Sequence of chain 1.B:
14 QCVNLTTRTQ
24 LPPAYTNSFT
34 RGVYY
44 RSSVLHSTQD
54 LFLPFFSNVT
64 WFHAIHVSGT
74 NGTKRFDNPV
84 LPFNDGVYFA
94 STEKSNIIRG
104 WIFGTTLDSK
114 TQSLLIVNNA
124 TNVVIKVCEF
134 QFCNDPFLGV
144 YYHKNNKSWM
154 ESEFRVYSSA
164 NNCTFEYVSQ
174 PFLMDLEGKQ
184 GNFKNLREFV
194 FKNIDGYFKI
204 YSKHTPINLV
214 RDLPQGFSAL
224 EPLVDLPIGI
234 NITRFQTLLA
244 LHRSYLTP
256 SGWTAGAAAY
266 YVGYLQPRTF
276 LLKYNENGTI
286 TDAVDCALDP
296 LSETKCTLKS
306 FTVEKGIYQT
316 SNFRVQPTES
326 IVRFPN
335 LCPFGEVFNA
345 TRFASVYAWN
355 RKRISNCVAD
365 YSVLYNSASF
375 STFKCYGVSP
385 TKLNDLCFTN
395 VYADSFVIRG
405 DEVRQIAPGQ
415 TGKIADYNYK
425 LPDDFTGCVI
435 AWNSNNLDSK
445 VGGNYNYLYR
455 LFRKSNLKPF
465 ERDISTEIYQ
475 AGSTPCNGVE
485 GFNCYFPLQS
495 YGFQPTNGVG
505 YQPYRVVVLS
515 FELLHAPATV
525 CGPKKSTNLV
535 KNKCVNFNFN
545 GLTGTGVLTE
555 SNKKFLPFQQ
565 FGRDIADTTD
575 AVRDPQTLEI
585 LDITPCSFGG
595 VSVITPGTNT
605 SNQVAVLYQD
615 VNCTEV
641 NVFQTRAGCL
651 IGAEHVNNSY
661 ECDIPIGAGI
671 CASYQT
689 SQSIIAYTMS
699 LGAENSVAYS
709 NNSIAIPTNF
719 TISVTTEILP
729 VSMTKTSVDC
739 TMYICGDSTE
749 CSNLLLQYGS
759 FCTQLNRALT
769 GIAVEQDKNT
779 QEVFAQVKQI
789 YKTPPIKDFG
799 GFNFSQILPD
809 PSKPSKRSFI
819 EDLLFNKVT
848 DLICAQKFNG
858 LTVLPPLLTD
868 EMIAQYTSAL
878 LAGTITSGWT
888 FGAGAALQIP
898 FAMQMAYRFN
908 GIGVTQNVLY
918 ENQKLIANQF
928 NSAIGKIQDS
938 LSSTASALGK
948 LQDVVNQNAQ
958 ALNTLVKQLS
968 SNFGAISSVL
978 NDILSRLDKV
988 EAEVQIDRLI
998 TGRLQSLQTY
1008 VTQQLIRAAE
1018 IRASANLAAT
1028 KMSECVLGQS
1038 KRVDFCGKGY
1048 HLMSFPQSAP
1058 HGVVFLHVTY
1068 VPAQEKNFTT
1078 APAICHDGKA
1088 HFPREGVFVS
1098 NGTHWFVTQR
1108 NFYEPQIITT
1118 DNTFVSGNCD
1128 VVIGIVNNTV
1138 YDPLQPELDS

Binding-site contacts:
Ligand atom C2 contacts residue ASN717 of chain 1.B at 2.5 Å.
Ligand atom N2 contacts residue ASN717 of chain 1.B at 2.9 Å (h-bond).
Ligand atom O7 contacts residue GLN1071 of chain 1.B at 4.0 Å.
Ligand atom C4 contacts residue LEU922 of chain 1.B at 4.5 Å (hydrophobic).
Ligand atom C1 contacts residue ASN717 of chain 1.B at 1.4 Å.
Ligand atom C5 contacts residue ASN717 of chain 1.B at 3.7 Å.
Ligand atom O3 contacts residue LEU922 of chain 1.B at 4.3 Å.
Ligand atom C2 contacts residue LEU922 of chain 1.B at 4.5 Å (hydrophobic).
Ligand atom O6 contacts residue GLN926 of chain 1.B at 4.3 Å.
Ligand atom N2 contacts residue LEU922 of chain 1.B at 4.4 Å.
Ligand atom C3 contacts residue ASN717 of chain 1.B at 3.8 Å.
Ligand atom C7 contacts residue ASN717 of chain 1.B at 3.2 Å.
Ligand atom O5 contacts residue ASN717 of chain 1.B at 2.4 Å (h-bond).
Ligand atom C4 contacts residue ASN717 of chain 1.B at 4.2 Å.
Ligand atom O4 contacts residue LEU922 of chain 1.B at 3.6 Å.
Ligand atom C3 contacts residue LEU922 of chain 1.B at 3.7 Å (hydrophobic).
Ligand atom O7 contacts residue ASN717 of chain 1.B at 3.0 Å (h-bond).

A protein and the small-molecule ligand that binds it are described below.
Small molecule (SMILES): CC(=O)N[C@@H]1[C@@H](O)[C@H](O)[C@@H](CO)O[C@H]1O